Sequence of chain 3.A:
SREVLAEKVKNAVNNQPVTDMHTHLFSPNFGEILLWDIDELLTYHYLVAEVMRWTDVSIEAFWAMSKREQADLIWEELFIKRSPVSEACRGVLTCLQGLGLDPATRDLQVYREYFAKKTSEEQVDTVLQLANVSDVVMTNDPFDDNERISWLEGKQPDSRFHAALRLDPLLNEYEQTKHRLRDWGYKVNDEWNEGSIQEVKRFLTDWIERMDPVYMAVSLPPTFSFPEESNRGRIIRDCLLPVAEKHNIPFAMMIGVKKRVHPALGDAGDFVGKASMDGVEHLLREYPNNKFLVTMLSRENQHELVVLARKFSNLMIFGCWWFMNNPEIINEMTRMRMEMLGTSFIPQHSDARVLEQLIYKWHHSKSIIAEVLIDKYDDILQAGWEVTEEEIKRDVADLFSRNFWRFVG

The small molecule below binds the protein below.
Small molecule (SMILES): O=C(O)[C@@H](O)[C@H](O)[C@H](O)C(=O)NO

Binding-site contacts:
Ligand atom O2 contacts residue HIS28 of chain 3.A at 3.5 Å (h-bond).
Ligand atom O3 contacts residue ZN1 of chain 3.E at 3.3 Å.
Ligand atom O6 contacts residue ASP355 of chain 3.A at 3.6 Å.
Ligand atom O1A contacts residue HIS28 of chain 3.A at 3.2 Å (h-bond).
Ligand atom O1B contacts residue ARG170 of chain 3.A at 3.5 Å (salt-bridge).
Ligand atom O4 contacts residue HIS49 of chain 3.A at 3.1 Å (h-bond).
Ligand atom O3 contacts residue HIS28 of chain 3.A at 2.9 Å (h-bond).
Ligand atom O1A contacts residue MET258 of chain 3.A at 3.8 Å.
Ligand atom O3 contacts residue ARG357 of chain 3.A at 3.2 Å (salt-bridge).
Ligand atom C1 contacts residue ZN1 of chain 3.E at 3.0 Å.
Ligand atom O5 contacts residue ARG357 of chain 3.A at 2.7 Å (salt-bridge).
Ligand atom O2 contacts residue ASP355 of chain 3.A at 2.8 Å (salt-bridge).
Ligand atom O1A contacts residue ZN1 of chain 3.E at 2.2 Å.
Ligand atom N6 contacts residue TYR50 of chain 3.A at 3.5 Å (h-bond).
Ligand atom N6 contacts residue ASP355 of chain 3.A at 3.2 Å (salt-bridge).
Ligand atom C2 contacts residue ZN1 of chain 3.E at 3.0 Å.
Ligand atom C1 contacts residue HIS28 of chain 3.A at 3.9 Å.
Ligand atom O2 contacts residue TRP325 of chain 3.A at 2.9 Å (h-bond).
Ligand atom C5 contacts residue ARG357 of chain 3.A at 3.6 Å.
Ligand atom O5 contacts residue TYR50 of chain 3.A at 3.6 Å.
Ligand atom O2 contacts residue HIS26 of chain 3.A at 4.0 Å.
Ligand atom O4 contacts residue TRP326 of chain 3.A at 3.7 Å.
Ligand atom O5 contacts residue HIS49 of chain 3.A at 2.8 Å (h-bond).
Ligand atom O2 contacts residue ZN1 of chain 3.E at 2.1 Å.
Ligand atom C4 contacts residue TRP326 of chain 3.A at 3.7 Å (hydrophobic).
Ligand atom C1 contacts residue ARG170 of chain 3.A at 3.5 Å.
Ligand atom O1A contacts residue HIS26 of chain 3.A at 3.2 Å (h-bond).
Ligand atom C4 contacts residue HIS49 of chain 3.A at 4.0 Å.
Ligand atom O4 contacts residue ARG357 of chain 3.A at 3.0 Å (salt-bridge).
Ligand atom C4 contacts residue ARG357 of chain 3.A at 3.8 Å.
Ligand atom O1A contacts residue ARG170 of chain 3.A at 2.6 Å (salt-bridge).
Ligand atom O6 contacts residue TRP326 of chain 3.A at 3.2 Å.
Ligand atom O6 contacts residue TYR50 of chain 3.A at 2.8 Å (h-bond).
Ligand atom O1B contacts residue SER223 of chain 3.A at 3.9 Å.
Ligand atom O6 contacts residue TRP325 of chain 3.A at 3.7 Å.
Ligand atom C3 contacts residue ZN1 of chain 3.E at 3.8 Å.
Ligand atom C2 contacts residue TRP325 of chain 3.A at 3.5 Å (hydrophobic).
Ligand atom C3 contacts residue HIS28 of chain 3.A at 4.0 Å.
Ligand atom C5 contacts residue HIS49 of chain 3.A at 3.6 Å.
Ligand atom C3 contacts residue ARG357 of chain 3.A at 3.9 Å.